Sequence of chain 1.D:
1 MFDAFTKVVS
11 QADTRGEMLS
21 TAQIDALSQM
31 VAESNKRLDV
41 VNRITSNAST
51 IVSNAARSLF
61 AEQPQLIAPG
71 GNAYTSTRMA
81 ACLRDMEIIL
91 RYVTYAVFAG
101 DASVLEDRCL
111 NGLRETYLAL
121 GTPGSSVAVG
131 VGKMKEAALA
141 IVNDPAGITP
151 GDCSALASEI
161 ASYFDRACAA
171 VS

A small-molecule ligand and the protein it binds are described below.
Small molecule (SMILES): C=CC1=C(C)/C(=C/c2[nH]c(/C=C3\N=C(/C=C4\NC(=O)C(C)=C4C=C)C(C)=C3CCC(=O)O)c(CCC(=O)O)c2C)NC1=O

Binding-site contacts:
Ligand atom C3A contacts residue THR116 of chain 1.D at 3.6 Å.
Ligand atom OC contacts residue ALA73 of chain 1.D at 3.7 Å.
Ligand atom C2A contacts residue LEU120 of chain 1.D at 3.5 Å (hydrophobic).
Ligand atom ND contacts residue ASP85 of chain 1.D at 2.8 Å (salt-bridge).
Ligand atom CHA contacts residue LEU120 of chain 1.D at 3.4 Å (hydrophobic).
Ligand atom CMB contacts residue LEU113 of chain 1.D at 3.6 Å (hydrophobic).
Ligand atom CBB contacts residue ARG108 of chain 1.D at 3.1 Å.
Ligand atom CAD contacts residue ALA81 of chain 1.D at 3.8 Å (hydrophobic).
Ligand atom CBC contacts residue CYS82 of chain 1.D at 3.1 Å (hydrophobic).
Ligand atom C4C contacts residue THR122 of chain 1.D at 3.5 Å.
Ligand atom CAC contacts residue CYS82 of chain 1.D at 3.6 Å (hydrophobic).
Ligand atom CMA contacts residue THR116 of chain 1.D at 3.5 Å.
Ligand atom C4D contacts residue ASP85 of chain 1.D at 3.7 Å.
Ligand atom CMD contacts residue ASN72 of chain 1.D at 3.2 Å.
Ligand atom C1D contacts residue ASP85 of chain 1.D at 3.3 Å.
Ligand atom CHD contacts residue CYS82 of chain 1.D at 3.5 Å (hydrophobic).
Ligand atom C4C contacts residue CYS82 of chain 1.D at 3.8 Å (hydrophobic).
Ligand atom C4A contacts residue ASP85 of chain 1.D at 3.3 Å.
Ligand atom C3C contacts residue CYS82 of chain 1.D at 3.4 Å (hydrophobic).
Ligand atom CHB contacts residue LEU113 of chain 1.D at 3.6 Å (hydrophobic).
Ligand atom C1C contacts residue ASN72 of chain 1.D at 3.6 Å.
Ligand atom CAB contacts residue ILE88 of chain 1.D at 3.6 Å (hydrophobic).
Ligand atom CAC contacts residue VAL127 of chain 1.D at 3.7 Å (hydrophobic).
Ligand atom CHB contacts residue ASP85 of chain 1.D at 2.9 Å.
Ligand atom CMD contacts residue ARG78 of chain 1.D at 3.0 Å.
Ligand atom C1A contacts residue LEU120 of chain 1.D at 3.5 Å (hydrophobic).
Ligand atom NA contacts residue ASP85 of chain 1.D at 3.0 Å (salt-bridge).
Ligand atom O2A contacts residue ARG84 of chain 1.D at 3.0 Å (salt-bridge).
Ligand atom OC contacts residue ASN72 of chain 1.D at 3.6 Å.
Ligand atom OC contacts residue LEU66 of chain 1.D at 3.5 Å.
Ligand atom C1B contacts residue ASP85 of chain 1.D at 3.5 Å.
Ligand atom NC contacts residue THR122 of chain 1.D at 3.4 Å.
Ligand atom C3D contacts residue ALA81 of chain 1.D at 3.6 Å (hydrophobic).
Ligand atom NC contacts residue ASN72 of chain 1.D at 2.8 Å (h-bond).
Ligand atom CMC contacts residue SER126 of chain 1.D at 3.8 Å.
Ligand atom CHD contacts residue ASP85 of chain 1.D at 3.5 Å.
Ligand atom ND contacts residue TYR117 of chain 1.D at 3.7 Å.
Ligand atom C2C contacts residue CYS82 of chain 1.D at 3.6 Å (hydrophobic).
Ligand atom NB contacts residue ARG84 of chain 1.D at 3.5 Å (salt-bridge).
Ligand atom CAA contacts residue LEU120 of chain 1.D at 3.5 Å (hydrophobic).